The protein below binds the small molecule below.
Small molecule (SMILES): CC(=O)N[C@@H]1[C@@H](O)[C@H](O)[C@@H](CO)O[C@H]1O

Sequence of chain 1.M:
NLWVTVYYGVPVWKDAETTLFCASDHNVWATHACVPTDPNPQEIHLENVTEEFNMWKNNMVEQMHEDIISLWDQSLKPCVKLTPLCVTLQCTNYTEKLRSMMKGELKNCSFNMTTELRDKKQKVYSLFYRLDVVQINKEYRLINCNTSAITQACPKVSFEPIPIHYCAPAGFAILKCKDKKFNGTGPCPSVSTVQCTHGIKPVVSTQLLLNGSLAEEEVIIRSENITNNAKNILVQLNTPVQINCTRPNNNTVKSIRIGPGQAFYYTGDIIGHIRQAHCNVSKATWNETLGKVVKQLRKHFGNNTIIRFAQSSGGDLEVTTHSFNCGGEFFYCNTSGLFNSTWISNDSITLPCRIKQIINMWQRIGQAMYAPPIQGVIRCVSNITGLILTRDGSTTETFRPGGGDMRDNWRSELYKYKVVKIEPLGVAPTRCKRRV

Binding-site contacts:
Ligand atom O7 contacts residue SER17 of chain 1.N at 2.1 Å (h-bond).
Ligand atom C4 contacts residue ASN58 of chain 1.M at 4.2 Å.
Ligand atom C7 contacts residue GLU57 of chain 1.M at 4.3 Å.
Ligand atom O7 contacts residue GLY16 of chain 1.N at 4.4 Å.
Ligand atom O5 contacts residue ASN58 of chain 1.M at 2.4 Å (h-bond).
Ligand atom C3 contacts residue ASN58 of chain 1.M at 3.8 Å.
Ligand atom C7 contacts residue ASN58 of chain 1.M at 3.7 Å.
Ligand atom O7 contacts residue ASN58 of chain 1.M at 4.2 Å.
Ligand atom C8 contacts residue GLU57 of chain 1.M at 3.8 Å.
Ligand atom C8 contacts residue LEU9 of chain 1.N at 3.6 Å (hydrophobic).
Ligand atom N2 contacts residue GLU57 of chain 1.M at 3.7 Å.
Ligand atom C8 contacts residue SER17 of chain 1.N at 3.3 Å.
Ligand atom N2 contacts residue ASN58 of chain 1.M at 2.8 Å (h-bond).
Ligand atom C8 contacts residue GLY13 of chain 1.N at 3.8 Å.
Ligand atom C5 contacts residue ASN58 of chain 1.M at 3.6 Å.
Ligand atom C2 contacts residue ASN58 of chain 1.M at 2.4 Å.
Ligand atom N2 contacts residue SER17 of chain 1.N at 4.2 Å.
Ligand atom C1 contacts residue ASN58 of chain 1.M at 1.4 Å.
Ligand atom C7 contacts residue SER17 of chain 1.N at 3.0 Å.

Sequence of chain 1.N:
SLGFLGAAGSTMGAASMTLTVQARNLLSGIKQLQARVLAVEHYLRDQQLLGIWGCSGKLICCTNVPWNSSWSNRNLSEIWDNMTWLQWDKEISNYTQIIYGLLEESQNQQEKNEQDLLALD